The protein below binds the small molecule below.
Small molecule (SMILES): CC(=O)N[C@H]1[C@H](O[C@H]2[C@H](O)[C@@H](NC(C)=O)CO[C@@H]2CO)O[C@H](CO)[C@@H](O)[C@@H]1O

Sequence of chain 1.A:
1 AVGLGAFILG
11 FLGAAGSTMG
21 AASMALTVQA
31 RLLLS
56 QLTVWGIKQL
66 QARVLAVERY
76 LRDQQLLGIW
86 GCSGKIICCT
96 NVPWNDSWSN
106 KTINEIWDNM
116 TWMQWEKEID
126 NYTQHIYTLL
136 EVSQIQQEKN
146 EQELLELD

Binding-site contacts:
Ligand atom N2 contacts residue ASN100 of chain 1.A at 2.7 Å (h-bond).
Ligand atom C2 contacts residue SER102 of chain 1.A at 3.7 Å.
Ligand atom C8 contacts residue SER102 of chain 1.A at 4.4 Å.
Ligand atom C7 contacts residue SER102 of chain 1.A at 4.2 Å.
Ligand atom C1 contacts residue ASN100 of chain 1.A at 1.4 Å.
Ligand atom C8 contacts residue ASN100 of chain 1.A at 3.9 Å.
Ligand atom C2 contacts residue ASN100 of chain 1.A at 2.6 Å.
Ligand atom C3 contacts residue SER102 of chain 1.A at 3.7 Å.
Ligand atom N2 contacts residue SER102 of chain 1.A at 3.3 Å (h-bond).
Ligand atom O5 contacts residue ASN100 of chain 1.A at 2.4 Å (h-bond).
Ligand atom C7 contacts residue ASN100 of chain 1.A at 3.7 Å.
Ligand atom C5 contacts residue ASN100 of chain 1.A at 3.6 Å.
Ligand atom C4 contacts residue ASN100 of chain 1.A at 4.3 Å.
Ligand atom O7 contacts residue SER102 of chain 1.A at 4.3 Å.
Ligand atom C3 contacts residue ASN100 of chain 1.A at 3.8 Å.
Ligand atom C1 contacts residue SER102 of chain 1.A at 3.5 Å.